This small molecule binds to this protein.
Small molecule (SMILES): CC(=O)N[C@@H]1[C@@H](O)[C@H](O)[C@@H](CO)O[C@H]1O

Sequence of chain 1.G:
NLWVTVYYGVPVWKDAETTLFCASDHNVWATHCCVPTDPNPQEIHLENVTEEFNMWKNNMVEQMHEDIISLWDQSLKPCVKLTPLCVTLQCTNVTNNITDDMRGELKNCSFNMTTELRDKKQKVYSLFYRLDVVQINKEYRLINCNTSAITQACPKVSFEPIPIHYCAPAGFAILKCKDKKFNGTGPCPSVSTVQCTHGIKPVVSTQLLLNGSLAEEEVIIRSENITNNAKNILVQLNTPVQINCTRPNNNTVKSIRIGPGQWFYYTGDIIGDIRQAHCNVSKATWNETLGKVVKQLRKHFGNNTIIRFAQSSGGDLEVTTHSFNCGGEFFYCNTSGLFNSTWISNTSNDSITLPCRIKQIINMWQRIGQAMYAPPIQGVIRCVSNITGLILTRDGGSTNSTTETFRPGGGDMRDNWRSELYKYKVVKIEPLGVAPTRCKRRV

Binding-site contacts:
Ligand atom C8 contacts residue PHE148 of chain 1.G at 3.7 Å (hydrophobic).
Ligand atom C8 contacts residue GLN127 of chain 1.G at 4.0 Å.
Ligand atom C8 contacts residue LYS160 of chain 1.G at 4.0 Å.
Ligand atom C2 contacts residue ASN149 of chain 1.G at 2.5 Å.
Ligand atom O7 contacts residue PHE148 of chain 1.G at 4.2 Å.
Ligand atom C7 contacts residue PHE148 of chain 1.G at 4.3 Å (hydrophobic).
Ligand atom C1 contacts residue ASN149 of chain 1.G at 1.5 Å.
Ligand atom C7 contacts residue ASN149 of chain 1.G at 3.3 Å.
Ligand atom N2 contacts residue ASN149 of chain 1.G at 3.0 Å (h-bond).
Ligand atom C8 contacts residue SER147 of chain 1.G at 3.5 Å.
Ligand atom C4 contacts residue ASN149 of chain 1.G at 4.3 Å.
Ligand atom C7 contacts residue GLN127 of chain 1.G at 4.5 Å.
Ligand atom O7 contacts residue ASN149 of chain 1.G at 3.2 Å (h-bond).
Ligand atom O7 contacts residue THR125 of chain 1.G at 4.4 Å.
Ligand atom O5 contacts residue ASN149 of chain 1.G at 2.4 Å (h-bond).
Ligand atom C5 contacts residue ASN149 of chain 1.G at 3.8 Å.
Ligand atom C8 contacts residue ASN149 of chain 1.G at 4.4 Å.
Ligand atom C3 contacts residue ASN149 of chain 1.G at 3.9 Å.